Sequence of chain 1.A:
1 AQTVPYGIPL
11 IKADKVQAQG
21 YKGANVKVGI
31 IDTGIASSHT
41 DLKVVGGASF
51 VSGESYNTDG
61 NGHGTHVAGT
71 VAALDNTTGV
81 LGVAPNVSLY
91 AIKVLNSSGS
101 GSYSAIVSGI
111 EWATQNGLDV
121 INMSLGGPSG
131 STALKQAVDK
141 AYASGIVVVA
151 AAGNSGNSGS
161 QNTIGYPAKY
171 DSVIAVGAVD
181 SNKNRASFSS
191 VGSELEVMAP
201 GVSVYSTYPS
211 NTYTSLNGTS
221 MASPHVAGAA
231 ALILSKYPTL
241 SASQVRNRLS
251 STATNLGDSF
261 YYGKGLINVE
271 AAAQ

Binding-site contacts:
Ligand atom C24 contacts residue TYR103 of chain 1.A at 3.7 Å (hydrophobic).
Ligand atom C25 contacts residue TYR103 of chain 1.A at 3.0 Å (hydrophobic).
Ligand atom C8 contacts residue HIS63 of chain 1.A at 3.6 Å.
Ligand atom C21 contacts residue ILE106 of chain 1.A at 3.7 Å (hydrophobic).
Ligand atom O5 contacts residue GLY218 of chain 1.A at 3.6 Å.
Ligand atom C22 contacts residue GLY127 of chain 1.A at 3.7 Å.
Ligand atom N3 contacts residue SER124 of chain 1.A at 2.9 Å (h-bond).
Ligand atom C84 contacts residue GLY126 of chain 1.A at 3.3 Å.
Ligand atom C7 contacts residue HIS63 of chain 1.A at 3.5 Å.
Ligand atom C9 contacts residue ASN154 of chain 1.A at 3.5 Å.
Ligand atom C23 contacts residue GLY127 of chain 1.A at 3.7 Å.
Ligand atom C23 contacts residue TYR166 of chain 1.A at 3.4 Å (hydrophobic).
Ligand atom C8 contacts residue SER220 of chain 1.A at 2.5 Å.
Ligand atom O1 contacts residue GLY126 of chain 1.A at 3.2 Å (h-bond).
Ligand atom C8 contacts residue ASN154 of chain 1.A at 3.5 Å.
Ligand atom N1 contacts residue GLY126 of chain 1.A at 3.0 Å (h-bond).
Ligand atom C84 contacts residue LEU125 of chain 1.A at 3.5 Å (hydrophobic).
Ligand atom O3 contacts residue LEU125 of chain 1.A at 3.0 Å.
Ligand atom CD contacts residue GLY99 of chain 1.A at 3.2 Å.
Ligand atom O5 contacts residue SER220 of chain 1.A at 2.4 Å (h-bond).
Ligand atom C61 contacts residue HIS63 of chain 1.A at 3.4 Å.
Ligand atom O2 contacts residue GLY101 of chain 1.A at 3.6 Å.
Ligand atom C84 contacts residue GLY153 of chain 1.A at 3.6 Å.
Ligand atom CC contacts residue HIS63 of chain 1.A at 1.9 Å.
Ligand atom C9 contacts residue SER220 of chain 1.A at 1.8 Å.
Ligand atom CC contacts residue SER220 of chain 1.A at 2.6 Å.
Ligand atom O5 contacts residue ASN154 of chain 1.A at 2.8 Å (h-bond).
Ligand atom C85 contacts residue GLY126 of chain 1.A at 3.5 Å.
Ligand atom C9 contacts residue HIS63 of chain 1.A at 2.8 Å.
Ligand atom N3 contacts residue SER220 of chain 1.A at 3.0 Å (h-bond).
Ligand atom C83 contacts residue GLY126 of chain 1.A at 3.7 Å.
Ligand atom N3 contacts residue HIS63 of chain 1.A at 3.2 Å (h-bond).
Ligand atom C24 contacts residue SER129 of chain 1.A at 3.7 Å.
Ligand atom C83 contacts residue LEU125 of chain 1.A at 3.5 Å (hydrophobic).
Ligand atom C81 contacts residue ASN154 of chain 1.A at 3.7 Å.
Ligand atom C24 contacts residue LEU134 of chain 1.A at 3.4 Å (hydrophobic).
Ligand atom C81 contacts residue SER220 of chain 1.A at 2.8 Å.
Ligand atom O3 contacts residue GLY126 of chain 1.A at 3.0 Å (h-bond).
Ligand atom C22 contacts residue GLY126 of chain 1.A at 3.6 Å.
Ligand atom C6 contacts residue SER124 of chain 1.A at 3.7 Å.

The protein below binds the small molecule below.
Small molecule (SMILES): C[C@H](NC(=O)OCc1ccccc1)C(=O)N1CCC[C@H]1C(=O)N[C@@H](Cc1ccccc1)[C@@H](C)O